Sequence of chain 4.A:
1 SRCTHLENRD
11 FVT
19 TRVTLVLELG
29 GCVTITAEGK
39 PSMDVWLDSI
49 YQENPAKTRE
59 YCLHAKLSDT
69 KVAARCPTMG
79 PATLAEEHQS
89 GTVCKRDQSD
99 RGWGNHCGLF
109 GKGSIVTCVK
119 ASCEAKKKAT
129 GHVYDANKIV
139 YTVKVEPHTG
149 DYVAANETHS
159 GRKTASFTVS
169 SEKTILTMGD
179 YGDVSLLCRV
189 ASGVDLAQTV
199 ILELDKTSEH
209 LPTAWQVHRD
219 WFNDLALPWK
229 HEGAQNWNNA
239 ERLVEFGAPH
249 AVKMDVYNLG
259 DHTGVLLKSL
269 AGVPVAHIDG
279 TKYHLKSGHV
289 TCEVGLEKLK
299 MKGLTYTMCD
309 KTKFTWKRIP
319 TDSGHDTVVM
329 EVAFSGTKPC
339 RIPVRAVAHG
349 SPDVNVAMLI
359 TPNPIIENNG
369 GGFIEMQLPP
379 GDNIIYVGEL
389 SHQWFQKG

The protein below binds the small molecule below.
Small molecule (SMILES): CC(=O)N[C@@H]1[C@@H](O)[C@H](O)[C@@H](CO)O[C@H]1O

Sequence of chain 4.C:
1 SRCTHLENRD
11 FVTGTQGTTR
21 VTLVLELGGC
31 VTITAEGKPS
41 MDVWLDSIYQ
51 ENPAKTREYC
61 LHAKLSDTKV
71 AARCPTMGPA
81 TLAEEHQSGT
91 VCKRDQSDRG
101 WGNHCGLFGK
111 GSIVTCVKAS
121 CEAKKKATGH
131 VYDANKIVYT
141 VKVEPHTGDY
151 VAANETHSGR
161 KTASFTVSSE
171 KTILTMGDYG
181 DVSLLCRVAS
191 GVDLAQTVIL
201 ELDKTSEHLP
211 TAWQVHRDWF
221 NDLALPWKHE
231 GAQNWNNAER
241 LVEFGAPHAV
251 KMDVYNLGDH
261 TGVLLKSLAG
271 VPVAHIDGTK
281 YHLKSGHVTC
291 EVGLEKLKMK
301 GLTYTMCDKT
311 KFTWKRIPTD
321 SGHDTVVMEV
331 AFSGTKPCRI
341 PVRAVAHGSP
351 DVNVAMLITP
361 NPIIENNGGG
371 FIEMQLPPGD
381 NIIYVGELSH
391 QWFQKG

Binding-site contacts:
Ligand atom C5 contacts residue ASN154 of chain 4.C at 3.6 Å.
Ligand atom C1 contacts residue HIS104 of chain 4.A at 3.4 Å.
Ligand atom C2 contacts residue ASN154 of chain 4.C at 2.4 Å.
Ligand atom C1 contacts residue ASN154 of chain 4.C at 1.4 Å.
Ligand atom C2 contacts residue GLU155 of chain 4.C at 3.7 Å.
Ligand atom C4 contacts residue ASN154 of chain 4.C at 4.2 Å.
Ligand atom N2 contacts residue GLU155 of chain 4.C at 3.0 Å (salt-bridge).
Ligand atom C7 contacts residue GLU155 of chain 4.C at 3.9 Å.
Ligand atom N2 contacts residue ASN154 of chain 4.C at 2.9 Å (h-bond).
Ligand atom C5 contacts residue HIS104 of chain 4.A at 3.6 Å.
Ligand atom C8 contacts residue ASN154 of chain 4.C at 3.6 Å.
Ligand atom C3 contacts residue ASN154 of chain 4.C at 3.7 Å.
Ligand atom C3 contacts residue GLU155 of chain 4.C at 3.7 Å.
Ligand atom O5 contacts residue HIS104 of chain 4.A at 3.1 Å (h-bond).
Ligand atom C7 contacts residue ASN154 of chain 4.C at 3.3 Å.
Ligand atom O3 contacts residue GLU155 of chain 4.C at 4.3 Å.
Ligand atom C8 contacts residue GLU155 of chain 4.C at 3.8 Å.
Ligand atom O7 contacts residue ASN154 of chain 4.C at 3.2 Å (h-bond).
Ligand atom C1 contacts residue GLU155 of chain 4.C at 3.9 Å.
Ligand atom O5 contacts residue ASN154 of chain 4.C at 2.3 Å (h-bond).
Ligand atom C6 contacts residue HIS104 of chain 4.A at 4.0 Å.